Sequence of chain 1.B:
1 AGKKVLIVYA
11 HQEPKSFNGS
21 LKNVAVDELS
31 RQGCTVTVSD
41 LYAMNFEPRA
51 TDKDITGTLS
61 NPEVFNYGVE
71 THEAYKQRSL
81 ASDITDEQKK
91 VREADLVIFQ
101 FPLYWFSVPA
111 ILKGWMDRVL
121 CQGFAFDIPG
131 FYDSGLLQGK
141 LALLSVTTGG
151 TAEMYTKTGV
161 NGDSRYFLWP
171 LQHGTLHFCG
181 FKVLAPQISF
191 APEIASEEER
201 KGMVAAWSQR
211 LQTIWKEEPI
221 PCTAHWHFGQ

The small molecule below binds the protein below.
Small molecule (SMILES): CN1C[C@@H](O)C2=CC(=O)C(=O)C=C21

Binding-site contacts:
Ligand atom OAB contacts residue FAD1 of chain 1.D at 3.5 Å (h-bond).
Ligand atom OAD contacts residue GLY150 of chain 1.A at 4.3 Å.
Ligand atom OAB contacts residue PHE178 of chain 1.B at 3.2 Å.
Ligand atom CAA contacts residue GLN122 of chain 1.B at 4.0 Å.
Ligand atom CAL contacts residue GLY150 of chain 1.A at 4.5 Å.
Ligand atom NAM contacts residue FAD1 of chain 1.D at 3.7 Å.
Ligand atom CAF contacts residue PHE126 of chain 1.B at 3.6 Å (hydrophobic).
Ligand atom OAC contacts residue PHE126 of chain 1.B at 3.6 Å.
Ligand atom OAC contacts residue TRP105 of chain 1.A at 4.0 Å.
Ligand atom CAA contacts residue GLY68 of chain 1.B at 4.3 Å.
Ligand atom CAJ contacts residue FAD1 of chain 1.D at 3.7 Å.
Ligand atom CAF contacts residue FAD1 of chain 1.D at 3.7 Å.
Ligand atom CAK contacts residue PHE178 of chain 1.B at 4.0 Å (hydrophobic).
Ligand atom CAL contacts residue GLY149 of chain 1.A at 3.6 Å.
Ligand atom CAH contacts residue GLY149 of chain 1.A at 4.4 Å.
Ligand atom CAI contacts residue FAD1 of chain 1.D at 3.6 Å.
Ligand atom CAJ contacts residue PHE178 of chain 1.B at 3.7 Å (hydrophobic).
Ligand atom CAL contacts residue FAD1 of chain 1.D at 4.0 Å.
Ligand atom CAE contacts residue FAD1 of chain 1.D at 3.5 Å.
Ligand atom CAA contacts residue FAD1 of chain 1.D at 3.9 Å.
Ligand atom OAD contacts residue GLY149 of chain 1.A at 4.0 Å.
Ligand atom OAC contacts residue PHE178 of chain 1.B at 3.7 Å.
Ligand atom OAC contacts residue FAD1 of chain 1.D at 3.5 Å (h-bond).
Ligand atom CAI contacts residue PHE126 of chain 1.B at 4.3 Å (hydrophobic).
Ligand atom CAG contacts residue GLU193 of chain 1.A at 4.4 Å.
Ligand atom CAK contacts residue FAD1 of chain 1.D at 3.6 Å.
Ligand atom CAK contacts residue PHE126 of chain 1.B at 3.9 Å (hydrophobic).
Ligand atom CAG contacts residue FAD1 of chain 1.D at 4.1 Å.
Ligand atom CAH contacts residue FAD1 of chain 1.D at 3.8 Å.

Sequence of chain 1.A:
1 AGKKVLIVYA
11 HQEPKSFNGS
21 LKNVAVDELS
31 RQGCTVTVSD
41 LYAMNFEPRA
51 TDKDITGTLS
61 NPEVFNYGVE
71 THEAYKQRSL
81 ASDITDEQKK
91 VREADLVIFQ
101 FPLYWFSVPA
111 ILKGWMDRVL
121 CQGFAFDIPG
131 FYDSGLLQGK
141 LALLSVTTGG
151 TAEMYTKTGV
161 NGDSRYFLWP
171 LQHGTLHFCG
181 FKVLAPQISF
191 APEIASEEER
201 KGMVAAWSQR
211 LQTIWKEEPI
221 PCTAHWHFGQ